This small molecule binds to this protein.
Small molecule (SMILES): Cc1cn([C@H]2C[C@H](O[P](=O)(O)OC[C@H]3O[C@@H](n4cc(C)c(=O)[nH]c4=O)C[C@@H]3O)[C@@H](CO[P](=O)(O)O[C@H]3C[C@H](n4ccc(=O)[nH]c4=O)O[C@@H]3COP(=O)=O)O2)c(=O)[nH]c1=O

Sequence of chain 6.A:
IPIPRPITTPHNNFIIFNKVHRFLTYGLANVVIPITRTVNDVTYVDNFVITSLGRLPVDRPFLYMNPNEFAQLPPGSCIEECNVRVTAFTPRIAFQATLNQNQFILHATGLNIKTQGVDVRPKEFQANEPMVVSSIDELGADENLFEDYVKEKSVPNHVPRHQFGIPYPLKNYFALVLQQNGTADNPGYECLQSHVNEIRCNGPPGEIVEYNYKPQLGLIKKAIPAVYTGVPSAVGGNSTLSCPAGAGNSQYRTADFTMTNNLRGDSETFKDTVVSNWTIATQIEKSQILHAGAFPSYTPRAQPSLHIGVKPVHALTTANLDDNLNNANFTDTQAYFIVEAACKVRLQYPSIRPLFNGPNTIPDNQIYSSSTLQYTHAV

Binding-site contacts:
Ligand atom C3' contacts residue PHE333 of chain 6.A at 3.8 Å (hydrophobic).
Ligand atom OP1 contacts residue ARG391 of chain 6.A at 3.8 Å.
Ligand atom OP2 contacts residue PHE333 of chain 6.A at 3.3 Å.
Ligand atom O4' contacts residue GLN252 of chain 6.A at 3.9 Å.
Ligand atom C4 contacts residue GLY98 of chain 6.A at 3.2 Å.
Ligand atom O4' contacts residue PRO334 of chain 6.A at 4.0 Å.
Ligand atom O5' contacts residue LEU328 of chain 6.A at 3.6 Å.
Ligand atom C4' contacts residue LEU328 of chain 6.A at 4.1 Å (hydrophobic).
Ligand atom O2 contacts residue LEU328 of chain 6.A at 2.2 Å.
Ligand atom O2 contacts residue PRO334 of chain 6.A at 3.8 Å.
Ligand atom OP2 contacts residue ARG391 of chain 6.A at 3.9 Å.
Ligand atom C5' contacts residue PHE333 of chain 6.A at 3.2 Å (hydrophobic).
Ligand atom C5' contacts residue GLN252 of chain 6.A at 3.4 Å.
Ligand atom C6 contacts residue GLY98 of chain 6.A at 4.1 Å.
Ligand atom C6 contacts residue PHE333 of chain 6.A at 3.7 Å (hydrophobic).
Ligand atom C5 contacts residue GLY98 of chain 6.A at 2.9 Å.
Ligand atom C2' contacts residue PHE333 of chain 6.A at 2.9 Å (hydrophobic).
Ligand atom OP2 contacts residue GLU102 of chain 6.A at 3.5 Å (salt-bridge).
Ligand atom P contacts residue PHE333 of chain 6.A at 3.8 Å.
Ligand atom O4 contacts residue ALA259 of chain 6.A at 3.2 Å.
Ligand atom OP2 contacts residue GLN252 of chain 6.A at 4.1 Å.
Ligand atom O5' contacts residue PHE333 of chain 6.A at 3.8 Å.
Ligand atom C4' contacts residue GLN252 of chain 6.A at 3.5 Å.
Ligand atom O4 contacts residue GLY98 of chain 6.A at 2.8 Å (h-bond).
Ligand atom C2 contacts residue LEU328 of chain 6.A at 3.0 Å (hydrophobic).
Ligand atom OP1 contacts residue GLN252 of chain 6.A at 3.7 Å.
Ligand atom O5' contacts residue GLN252 of chain 6.A at 3.1 Å (h-bond).
Ligand atom O4' contacts residue LEU328 of chain 6.A at 3.0 Å.
Ligand atom O4 contacts residue PRO334 of chain 6.A at 3.7 Å.
Ligand atom O3' contacts residue PHE333 of chain 6.A at 3.5 Å.
Ligand atom C4 contacts residue PRO334 of chain 6.A at 3.6 Å (hydrophobic).
Ligand atom N1 contacts residue LEU328 of chain 6.A at 3.8 Å.
Ligand atom N3 contacts residue LEU328 of chain 6.A at 3.9 Å.
Ligand atom C2 contacts residue PRO334 of chain 6.A at 3.7 Å (hydrophobic).
Ligand atom N3 contacts residue PRO334 of chain 6.A at 3.5 Å.
Ligand atom C2' contacts residue LEU328 of chain 6.A at 3.7 Å (hydrophobic).
Ligand atom N1 contacts residue PHE333 of chain 6.A at 3.8 Å.
Ligand atom C7 contacts residue TYR336 of chain 6.A at 3.6 Å (hydrophobic).
Ligand atom C1' contacts residue PHE333 of chain 6.A at 3.1 Å (hydrophobic).
Ligand atom C1' contacts residue LEU328 of chain 6.A at 3.9 Å (hydrophobic).